Binding-site contacts:
Ligand atom O6 contacts residue DC2 of chain 1.D at 3.1 Å (h-bond).
Ligand atom N6 contacts residue DA4 of chain 1.D at 3.0 Å (h-bond).
Ligand atom N2 contacts residue PHE28 of chain 1.A at 3.2 Å (h-bond).
Ligand atom N1 contacts residue DC2 of chain 1.D at 2.9 Å (h-bond).
Ligand atom O4 contacts residue DG3 of chain 1.D at 3.2 Å (h-bond).
Ligand atom O2 contacts residue DG3 of chain 1.D at 2.6 Å (h-bond).
Ligand atom N1 contacts residue DT5 of chain 1.D at 2.8 Å (h-bond).
Ligand atom O2 contacts residue ARG51 of chain 1.A at 3.1 Å (salt-bridge).
Ligand atom OP1 contacts residue LYS24 of chain 1.A at 2.5 Å (salt-bridge).
Ligand atom O6 contacts residue DG1 of chain 1.D at 3.2 Å (h-bond).
Ligand atom N4 contacts residue DG3 of chain 1.D at 3.1 Å (h-bond).
Ligand atom N4 contacts residue DG1 of chain 1.D at 3.0 Å (h-bond).
Ligand atom C5 contacts residue PHE28 of chain 1.A at 3.2 Å (hydrophobic).
Ligand atom O4' contacts residue ARG51 of chain 1.A at 3.1 Å (salt-bridge).
Ligand atom O2 contacts residue DG7 of chain 1.D at 2.6 Å (h-bond).
Ligand atom O4' contacts residue PRO30 of chain 1.A at 3.2 Å.
Ligand atom C6 contacts residue PHE28 of chain 1.A at 3.2 Å (hydrophobic).
Ligand atom N6 contacts residue DT5 of chain 1.D at 3.1 Å (h-bond).
Ligand atom N1 contacts residue DC6 of chain 1.D at 2.9 Å (h-bond).
Ligand atom O6 contacts residue DC6 of chain 1.D at 2.7 Å (h-bond).
Ligand atom C2 contacts residue DG3 of chain 1.D at 3.3 Å.
Ligand atom N3 contacts residue DA4 of chain 1.D at 3.1 Å (h-bond).
Ligand atom O2 contacts residue DG1 of chain 1.D at 2.7 Å (h-bond).
Ligand atom N3 contacts residue DG3 of chain 1.D at 2.9 Å (h-bond).
Ligand atom N1 contacts residue DC8 of chain 1.D at 2.8 Å (h-bond).
Ligand atom OP1 contacts residue LYS31 of chain 1.A at 2.9 Å (salt-bridge).
Ligand atom N3 contacts residue TRP26 of chain 1.A at 3.1 Å (h-bond).
Ligand atom N2 contacts residue DC2 of chain 1.D at 2.7 Å (h-bond).
Ligand atom N3 contacts residue DG7 of chain 1.D at 2.9 Å (h-bond).
Ligand atom C5 contacts residue PHE28 of chain 1.A at 3.2 Å (hydrophobic).
Ligand atom O6 contacts residue DC8 of chain 1.D at 3.0 Å (h-bond).
Ligand atom O4' contacts residue ALA29 of chain 1.A at 3.0 Å (h-bond).
Ligand atom N2 contacts residue DC6 of chain 1.D at 3.0 Å (h-bond).
Ligand atom O2 contacts residue ARG51 of chain 1.A at 3.0 Å (salt-bridge).
Ligand atom N4 contacts residue DC2 of chain 1.D at 3.0 Å (h-bond).
Ligand atom C4 contacts residue PHE28 of chain 1.A at 3.2 Å (hydrophobic).
Ligand atom N2 contacts residue DC8 of chain 1.D at 2.5 Å (h-bond).
Ligand atom N2 contacts residue DG3 of chain 1.D at 3.1 Å (h-bond).
Ligand atom N3 contacts residue DG1 of chain 1.D at 2.9 Å (h-bond).
Ligand atom N4 contacts residue DG7 of chain 1.D at 3.0 Å (h-bond).

The small molecule below binds the protein below.
Small molecule (SMILES): Cc1cn([C@H]2C[C@H](O[P](=O)(O)OC[C@H]3O[C@@H](n4ccc(N)nc4=O)C[C@@H]3O[P](=O)(O)OC[C@H]3O[C@@H](n4cnc5c(=O)nc(N)[nH]c54)C[C@@H]3O[P](=O)(O)OC[C@H]3O[C@@H](n4ccc(N)nc4=O)C[C@@H]3O)[C@@H](CO[P](=O)(O)O[C@H]3C[C@H](n4cnc5c(N)ncnc54)O[C@@H]3CO[P](=O)(O)O[C@H]3C[C@H](n4cnc5c(=O)nc(N)[nH]c54)O[C@@H]3CO[P](=O)(O)O[C@H]3C[C@H](n4ccc(N)nc4=O)O[C@@H]3CO[P](=O)(O)O[C@H]3C[C@H](n4cnc5c(=O)nc(N)[nH]c54)O[C@@H]3CO)O2)c(=O)[nH]c1=O

Sequence of chain 1.A:
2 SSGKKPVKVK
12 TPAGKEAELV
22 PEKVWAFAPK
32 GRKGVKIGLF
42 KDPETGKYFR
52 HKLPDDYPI